The small molecule below binds the protein below.
Small molecule (SMILES): CC(=O)N[C@H]1[C@H](O[C@H]2[C@H](O)[C@@H](NC(C)=O)CO[C@@H]2CO)O[C@H](CO)[C@@H](O)[C@@H]1O

Binding-site contacts:
Ligand atom C7 contacts residue SER236 of chain 1.C at 3.7 Å.
Ligand atom C8 contacts residue ASN196 of chain 1.C at 3.1 Å.
Ligand atom C1 contacts residue ASN196 of chain 1.C at 1.4 Å.
Ligand atom O7 contacts residue ASN196 of chain 1.C at 3.1 Å (h-bond).
Ligand atom C1 contacts residue THR198 of chain 1.C at 4.2 Å.
Ligand atom C8 contacts residue TRP66 of chain 1.C at 3.7 Å (hydrophobic).
Ligand atom O7 contacts residue SER236 of chain 1.C at 3.8 Å.
Ligand atom C2 contacts residue ASN196 of chain 1.C at 2.5 Å.
Ligand atom C8 contacts residue SER236 of chain 1.C at 3.1 Å.
Ligand atom C3 contacts residue ASN196 of chain 1.C at 3.8 Å.
Ligand atom C7 contacts residue THR198 of chain 1.C at 4.1 Å.
Ligand atom C8 contacts residue THR198 of chain 1.C at 3.8 Å.
Ligand atom C4 contacts residue ASN196 of chain 1.C at 4.3 Å.
Ligand atom C3 contacts residue THR198 of chain 1.C at 4.1 Å.
Ligand atom C5 contacts residue ASN196 of chain 1.C at 3.7 Å.
Ligand atom C8 contacts residue GLY197 of chain 1.C at 4.4 Å.
Ligand atom N2 contacts residue ASN196 of chain 1.C at 3.0 Å (h-bond).
Ligand atom C7 contacts residue ASN196 of chain 1.C at 3.2 Å.
Ligand atom O5 contacts residue ASN196 of chain 1.C at 2.3 Å (h-bond).
Ligand atom N2 contacts residue THR198 of chain 1.C at 3.3 Å (h-bond).
Ligand atom C2 contacts residue THR198 of chain 1.C at 4.2 Å.

Sequence of chain 1.C:
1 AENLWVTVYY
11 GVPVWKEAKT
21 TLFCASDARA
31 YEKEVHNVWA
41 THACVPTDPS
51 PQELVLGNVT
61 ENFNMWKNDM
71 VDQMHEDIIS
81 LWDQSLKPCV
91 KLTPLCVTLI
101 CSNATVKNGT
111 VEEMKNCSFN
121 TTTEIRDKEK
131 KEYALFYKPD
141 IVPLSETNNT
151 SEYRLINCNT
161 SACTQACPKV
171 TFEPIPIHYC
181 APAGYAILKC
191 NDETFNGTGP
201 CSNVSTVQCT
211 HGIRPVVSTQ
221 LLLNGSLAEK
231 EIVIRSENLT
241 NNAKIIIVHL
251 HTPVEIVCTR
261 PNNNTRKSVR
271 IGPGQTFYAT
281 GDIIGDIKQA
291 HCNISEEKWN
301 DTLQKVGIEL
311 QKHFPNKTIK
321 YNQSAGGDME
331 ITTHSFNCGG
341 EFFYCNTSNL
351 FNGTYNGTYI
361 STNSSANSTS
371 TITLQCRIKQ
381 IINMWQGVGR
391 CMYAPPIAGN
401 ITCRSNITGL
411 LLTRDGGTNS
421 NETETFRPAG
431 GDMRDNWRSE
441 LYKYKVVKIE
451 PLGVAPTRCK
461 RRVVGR